Sequence of chain 1.F:
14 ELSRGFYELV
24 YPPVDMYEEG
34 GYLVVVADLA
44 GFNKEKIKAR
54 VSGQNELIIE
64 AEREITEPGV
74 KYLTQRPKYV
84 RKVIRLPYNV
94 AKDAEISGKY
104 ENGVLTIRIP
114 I

Binding-site contacts:
Ligand atom CD1 contacts residue LEU60 of chain 1.F at 4.1 Å (hydrophobic).
Ligand atom N contacts residue GLY101 of chain 1.F at 2.6 Å (h-bond).
Ligand atom OXT contacts residue LYS47 of chain 1.F at 3.5 Å.
Ligand atom CG2 contacts residue ILE99 of chain 1.F at 3.7 Å (hydrophobic).
Ligand atom CA contacts residue ALA52 of chain 1.F at 3.6 Å (hydrophobic).
Ligand atom OE1 contacts residue SER100 of chain 1.F at 3.2 Å (h-bond).
Ligand atom CB contacts residue ALA52 of chain 1.F at 3.5 Å (hydrophobic).
Ligand atom C contacts residue GLY101 of chain 1.F at 3.4 Å.
Ligand atom OE1 contacts residue GLY101 of chain 1.F at 4.0 Å.
Ligand atom CG2 contacts residue LYS102 of chain 1.F at 4.0 Å.
Ligand atom CD contacts residue GLY101 of chain 1.F at 3.8 Å.
Ligand atom CG2 contacts residue ALA52 of chain 1.F at 3.8 Å (hydrophobic).
Ligand atom CD1 contacts residue ILE99 of chain 1.F at 3.6 Å (hydrophobic).
Ligand atom CG1 contacts residue ILE99 of chain 1.F at 4.0 Å (hydrophobic).
Ligand atom CG2 contacts residue TYR103 of chain 1.F at 3.6 Å (hydrophobic).
Ligand atom CD1 contacts residue ALA52 of chain 1.F at 3.8 Å (hydrophobic).
Ligand atom CG2 contacts residue GLY101 of chain 1.F at 4.0 Å.
Ligand atom CA contacts residue GLY101 of chain 1.F at 3.3 Å.
Ligand atom CG1 contacts residue ALA52 of chain 1.F at 3.4 Å (hydrophobic).
Ligand atom OE2 contacts residue LYS102 of chain 1.F at 4.2 Å.
Ligand atom CG contacts residue GLY101 of chain 1.F at 3.2 Å.
Ligand atom CD1 contacts residue ILE50 of chain 1.F at 3.7 Å (hydrophobic).
Ligand atom O contacts residue GLY101 of chain 1.F at 3.6 Å (h-bond).
Ligand atom O contacts residue TYR103 of chain 1.F at 3.5 Å (h-bond).
Ligand atom N contacts residue LYS102 of chain 1.F at 4.0 Å.
Ligand atom CB contacts residue GLY101 of chain 1.F at 3.5 Å.
Ligand atom C contacts residue LYS47 of chain 1.F at 3.7 Å.
Ligand atom CG1 contacts residue ARG53 of chain 1.F at 4.2 Å.
Ligand atom CG2 contacts residue LYS47 of chain 1.F at 3.6 Å.
Ligand atom CA contacts residue GLY101 of chain 1.F at 3.6 Å.
Ligand atom O contacts residue LYS102 of chain 1.F at 4.0 Å.
Ligand atom N contacts residue ALA52 of chain 1.F at 2.9 Å (h-bond).
Ligand atom CB contacts residue GLY101 of chain 1.F at 4.1 Å.
Ligand atom C contacts residue ALA52 of chain 1.F at 3.7 Å (hydrophobic).
Ligand atom CG2 contacts residue SER100 of chain 1.F at 3.8 Å.
Ligand atom CD1 contacts residue ARG53 of chain 1.F at 3.9 Å.
Ligand atom CA contacts residue ALA52 of chain 1.F at 3.7 Å (hydrophobic).
Ligand atom CD1 contacts residue ILE110 of chain 1.F at 4.2 Å (hydrophobic).
Ligand atom CB contacts residue LYS102 of chain 1.F at 4.2 Å.
Ligand atom O contacts residue LYS47 of chain 1.F at 3.4 Å.

The protein below binds the small molecule below.
Small molecule (SMILES): CC[C@H](C)[C@H](NC(=O)[C@H](CCCCN)NC(=O)[C@@H](NC(=O)[C@@H](N)C(C)C)[C@@H](C)CC)C(=O)N[C@@H](CCC(=O)O)C(=O)O